The protein below binds the small molecule below.
Small molecule (SMILES): CC(=O)N[C@@H]1[C@@H](O)[C@H](O)[C@@H](CO)O[C@H]1O

Binding-site contacts:
Ligand atom O5 contacts residue ASN494 of chain 1.G at 2.5 Å (h-bond).
Ligand atom C4 contacts residue ASN494 of chain 1.G at 4.3 Å.
Ligand atom N2 contacts residue ASN494 of chain 1.G at 2.9 Å (h-bond).
Ligand atom C2 contacts residue ASN494 of chain 1.G at 2.5 Å.
Ligand atom C7 contacts residue ASN494 of chain 1.G at 3.3 Å.
Ligand atom C1 contacts residue THR496 of chain 1.G at 4.3 Å.
Ligand atom C3 contacts residue ASN494 of chain 1.G at 3.9 Å.
Ligand atom O7 contacts residue ASN494 of chain 1.G at 3.6 Å (h-bond).
Ligand atom C8 contacts residue ASN494 of chain 1.G at 3.7 Å.
Ligand atom C1 contacts residue ASN494 of chain 1.G at 1.5 Å.
Ligand atom C5 contacts residue ASN494 of chain 1.G at 3.8 Å.

Sequence of chain 1.G:
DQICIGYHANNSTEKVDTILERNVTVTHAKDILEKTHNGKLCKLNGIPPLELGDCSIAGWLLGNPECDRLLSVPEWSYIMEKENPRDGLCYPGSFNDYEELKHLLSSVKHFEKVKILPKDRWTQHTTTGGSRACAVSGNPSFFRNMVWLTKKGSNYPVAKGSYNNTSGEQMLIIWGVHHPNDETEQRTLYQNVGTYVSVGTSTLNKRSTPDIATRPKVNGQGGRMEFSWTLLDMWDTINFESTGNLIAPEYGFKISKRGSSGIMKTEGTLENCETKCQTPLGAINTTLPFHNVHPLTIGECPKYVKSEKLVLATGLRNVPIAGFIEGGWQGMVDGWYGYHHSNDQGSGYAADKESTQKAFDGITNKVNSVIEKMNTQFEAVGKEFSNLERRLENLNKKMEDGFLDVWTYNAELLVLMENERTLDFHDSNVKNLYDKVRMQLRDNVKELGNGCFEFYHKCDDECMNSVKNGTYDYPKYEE